Sequence of chain 1.A:
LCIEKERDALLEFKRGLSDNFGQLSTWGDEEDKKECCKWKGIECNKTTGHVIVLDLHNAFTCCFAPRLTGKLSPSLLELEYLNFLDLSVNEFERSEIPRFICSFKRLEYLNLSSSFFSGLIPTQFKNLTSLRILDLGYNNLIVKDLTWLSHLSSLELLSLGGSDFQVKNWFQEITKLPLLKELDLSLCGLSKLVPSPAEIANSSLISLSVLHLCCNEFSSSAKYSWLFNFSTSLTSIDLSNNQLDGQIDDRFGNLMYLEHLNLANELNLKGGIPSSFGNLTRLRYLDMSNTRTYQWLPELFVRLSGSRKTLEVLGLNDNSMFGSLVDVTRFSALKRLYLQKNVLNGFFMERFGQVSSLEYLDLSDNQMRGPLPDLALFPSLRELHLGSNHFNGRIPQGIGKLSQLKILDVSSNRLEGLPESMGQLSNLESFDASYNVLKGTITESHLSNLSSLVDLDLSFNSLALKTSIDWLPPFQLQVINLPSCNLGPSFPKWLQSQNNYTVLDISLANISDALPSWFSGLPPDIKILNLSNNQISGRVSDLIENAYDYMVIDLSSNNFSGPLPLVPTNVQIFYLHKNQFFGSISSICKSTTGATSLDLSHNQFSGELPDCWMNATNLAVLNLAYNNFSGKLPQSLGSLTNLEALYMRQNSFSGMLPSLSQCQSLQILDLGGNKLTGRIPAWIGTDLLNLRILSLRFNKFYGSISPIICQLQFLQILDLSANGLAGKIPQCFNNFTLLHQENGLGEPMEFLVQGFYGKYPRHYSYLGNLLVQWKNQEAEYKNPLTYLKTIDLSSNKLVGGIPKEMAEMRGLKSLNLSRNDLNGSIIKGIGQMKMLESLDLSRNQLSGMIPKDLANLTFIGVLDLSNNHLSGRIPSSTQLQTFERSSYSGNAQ

Binding-site contacts:
Ligand atom C1 contacts residue ASN767 of chain 1.A at 1.4 Å.
Ligand atom O5 contacts residue ASN767 of chain 1.A at 2.5 Å (h-bond).
Ligand atom O5 contacts residue CYS742 of chain 1.A at 4.3 Å.
Ligand atom C3 contacts residue ASN767 of chain 1.A at 3.7 Å.
Ligand atom C4 contacts residue ASN767 of chain 1.A at 4.2 Å.
Ligand atom N2 contacts residue ASN767 of chain 1.A at 2.7 Å (h-bond).
Ligand atom C6 contacts residue GLN745 of chain 1.A at 3.4 Å.
Ligand atom C7 contacts residue ASN767 of chain 1.A at 3.3 Å.
Ligand atom C5 contacts residue ASN767 of chain 1.A at 3.7 Å.
Ligand atom C8 contacts residue ASN767 of chain 1.A at 3.5 Å.
Ligand atom O6 contacts residue GLN745 of chain 1.A at 2.9 Å (h-bond).
Ligand atom C2 contacts residue ASN767 of chain 1.A at 2.3 Å.
Ligand atom O7 contacts residue ASN767 of chain 1.A at 4.2 Å.
Ligand atom C6 contacts residue ASN767 of chain 1.A at 3.6 Å.
Ligand atom O6 contacts residue GLN743 of chain 1.A at 4.2 Å.

The small molecule below binds the protein below.
Small molecule (SMILES): CC(=O)N[C@@H]1[C@@H](O)[C@H](O)[C@@H](CO)O[C@H]1O